Sequence of chain 1.C:
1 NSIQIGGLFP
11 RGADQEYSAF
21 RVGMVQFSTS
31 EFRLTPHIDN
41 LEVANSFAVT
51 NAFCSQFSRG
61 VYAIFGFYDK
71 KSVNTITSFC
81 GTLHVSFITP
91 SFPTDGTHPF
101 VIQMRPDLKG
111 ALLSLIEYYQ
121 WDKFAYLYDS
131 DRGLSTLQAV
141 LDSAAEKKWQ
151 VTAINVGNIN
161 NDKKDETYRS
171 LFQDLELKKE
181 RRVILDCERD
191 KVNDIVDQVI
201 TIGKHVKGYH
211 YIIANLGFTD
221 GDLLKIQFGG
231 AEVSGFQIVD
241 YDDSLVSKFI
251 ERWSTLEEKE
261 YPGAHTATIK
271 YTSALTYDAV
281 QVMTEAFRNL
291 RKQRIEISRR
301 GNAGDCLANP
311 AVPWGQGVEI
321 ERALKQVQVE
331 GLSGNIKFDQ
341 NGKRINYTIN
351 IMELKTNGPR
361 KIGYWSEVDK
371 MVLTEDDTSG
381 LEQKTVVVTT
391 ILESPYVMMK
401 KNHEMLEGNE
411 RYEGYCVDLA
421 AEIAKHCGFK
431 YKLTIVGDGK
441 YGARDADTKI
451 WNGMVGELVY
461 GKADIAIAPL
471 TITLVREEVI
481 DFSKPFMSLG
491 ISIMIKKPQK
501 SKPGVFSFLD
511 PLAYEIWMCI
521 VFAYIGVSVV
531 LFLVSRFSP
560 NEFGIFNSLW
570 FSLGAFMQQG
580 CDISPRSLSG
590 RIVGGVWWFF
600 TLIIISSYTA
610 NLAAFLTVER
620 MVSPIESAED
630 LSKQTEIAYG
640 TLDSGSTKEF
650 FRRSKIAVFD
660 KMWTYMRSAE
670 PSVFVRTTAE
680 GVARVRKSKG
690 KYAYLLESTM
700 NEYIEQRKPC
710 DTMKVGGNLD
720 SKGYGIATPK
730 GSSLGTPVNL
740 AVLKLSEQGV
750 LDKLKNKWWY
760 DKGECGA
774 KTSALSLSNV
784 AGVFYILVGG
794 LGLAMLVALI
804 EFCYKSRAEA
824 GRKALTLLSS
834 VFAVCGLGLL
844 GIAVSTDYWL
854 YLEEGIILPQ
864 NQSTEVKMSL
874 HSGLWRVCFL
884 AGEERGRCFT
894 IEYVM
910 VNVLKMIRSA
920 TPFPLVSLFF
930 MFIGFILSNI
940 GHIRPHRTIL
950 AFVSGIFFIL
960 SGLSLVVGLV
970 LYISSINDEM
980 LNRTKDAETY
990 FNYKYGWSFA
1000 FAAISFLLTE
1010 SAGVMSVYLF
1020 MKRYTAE

Binding-site contacts:
Ligand atom C26 contacts residue LEU959 of chain 1.C at 3.8 Å (hydrophobic).
Ligand atom O1 contacts residue PCW1 of chain 1.Z at 4.3 Å.
Ligand atom C3 contacts residue LEU970 of chain 1.C at 4.1 Å (hydrophobic).
Ligand atom C2 contacts residue PCW1 of chain 1.Z at 4.1 Å.
Ligand atom C15 contacts residue PCW1 of chain 1.JA at 3.8 Å.
Ligand atom C19 contacts residue PCW1 of chain 1.Z at 3.7 Å.
Ligand atom C9 contacts residue PCW1 of chain 1.KA at 4.3 Å.
Ligand atom C27 contacts residue LEU962 of chain 1.C at 3.7 Å (hydrophobic).
Ligand atom C6 contacts residue PCW1 of chain 1.JA at 3.7 Å.
Ligand atom O1 contacts residue PCW1 of chain 1.JA at 3.5 Å.
Ligand atom C7 contacts residue TYR788 of chain 1.D at 4.0 Å (hydrophobic).
Ligand atom C27 contacts residue VAL791 of chain 1.D at 3.8 Å (hydrophobic).
Ligand atom C21 contacts residue VAL966 of chain 1.C at 3.7 Å (hydrophobic).
Ligand atom C22 contacts residue GLY792 of chain 1.D at 4.3 Å.
Ligand atom C21 contacts residue VAL791 of chain 1.D at 3.8 Å (hydrophobic).
Ligand atom C26 contacts residue GLY795 of chain 1.D at 4.0 Å.
Ligand atom C27 contacts residue LEU959 of chain 1.C at 4.5 Å (hydrophobic).
Ligand atom C7 contacts residue PCW1 of chain 1.JA at 3.7 Å.
Ligand atom C4 contacts residue PCW1 of chain 1.JA at 3.8 Å.
Ligand atom C6 contacts residue TYR788 of chain 1.D at 3.8 Å (hydrophobic).
Ligand atom O1 contacts residue LEU970 of chain 1.C at 4.0 Å.
Ligand atom C8 contacts residue PCW1 of chain 1.KA at 4.4 Å.
Ligand atom C14 contacts residue PCW1 of chain 1.JA at 4.4 Å.
Ligand atom C2 contacts residue LEU970 of chain 1.C at 3.7 Å (hydrophobic).
Ligand atom C16 contacts residue TYR788 of chain 1.D at 4.3 Å (hydrophobic).
Ligand atom C8 contacts residue PCW1 of chain 1.JA at 3.8 Å.
Ligand atom C18 contacts residue PCW1 of chain 1.KA at 3.7 Å.
Ligand atom C1 contacts residue LEU970 of chain 1.C at 4.1 Å (hydrophobic).
Ligand atom C20 contacts residue VAL791 of chain 1.D at 4.5 Å (hydrophobic).
Ligand atom C25 contacts residue LEU959 of chain 1.C at 3.8 Å (hydrophobic).
Ligand atom C11 contacts residue PCW1 of chain 1.Z at 4.0 Å.
Ligand atom C16 contacts residue GLY792 of chain 1.D at 3.6 Å.
Ligand atom C12 contacts residue PCW1 of chain 1.Z at 4.2 Å.
Ligand atom C22 contacts residue VAL791 of chain 1.D at 3.7 Å (hydrophobic).
Ligand atom C27 contacts residue SER963 of chain 1.C at 3.4 Å.
Ligand atom C24 contacts residue PCW1 of chain 1.Z at 4.0 Å.
Ligand atom C18 contacts residue PCW1 of chain 1.Z at 4.5 Å.
Ligand atom C25 contacts residue SER963 of chain 1.C at 4.0 Å.
Ligand atom C3 contacts residue TYR788 of chain 1.D at 4.3 Å (hydrophobic).
Ligand atom C5 contacts residue PCW1 of chain 1.JA at 3.9 Å.

Sequence of chain 1.D:
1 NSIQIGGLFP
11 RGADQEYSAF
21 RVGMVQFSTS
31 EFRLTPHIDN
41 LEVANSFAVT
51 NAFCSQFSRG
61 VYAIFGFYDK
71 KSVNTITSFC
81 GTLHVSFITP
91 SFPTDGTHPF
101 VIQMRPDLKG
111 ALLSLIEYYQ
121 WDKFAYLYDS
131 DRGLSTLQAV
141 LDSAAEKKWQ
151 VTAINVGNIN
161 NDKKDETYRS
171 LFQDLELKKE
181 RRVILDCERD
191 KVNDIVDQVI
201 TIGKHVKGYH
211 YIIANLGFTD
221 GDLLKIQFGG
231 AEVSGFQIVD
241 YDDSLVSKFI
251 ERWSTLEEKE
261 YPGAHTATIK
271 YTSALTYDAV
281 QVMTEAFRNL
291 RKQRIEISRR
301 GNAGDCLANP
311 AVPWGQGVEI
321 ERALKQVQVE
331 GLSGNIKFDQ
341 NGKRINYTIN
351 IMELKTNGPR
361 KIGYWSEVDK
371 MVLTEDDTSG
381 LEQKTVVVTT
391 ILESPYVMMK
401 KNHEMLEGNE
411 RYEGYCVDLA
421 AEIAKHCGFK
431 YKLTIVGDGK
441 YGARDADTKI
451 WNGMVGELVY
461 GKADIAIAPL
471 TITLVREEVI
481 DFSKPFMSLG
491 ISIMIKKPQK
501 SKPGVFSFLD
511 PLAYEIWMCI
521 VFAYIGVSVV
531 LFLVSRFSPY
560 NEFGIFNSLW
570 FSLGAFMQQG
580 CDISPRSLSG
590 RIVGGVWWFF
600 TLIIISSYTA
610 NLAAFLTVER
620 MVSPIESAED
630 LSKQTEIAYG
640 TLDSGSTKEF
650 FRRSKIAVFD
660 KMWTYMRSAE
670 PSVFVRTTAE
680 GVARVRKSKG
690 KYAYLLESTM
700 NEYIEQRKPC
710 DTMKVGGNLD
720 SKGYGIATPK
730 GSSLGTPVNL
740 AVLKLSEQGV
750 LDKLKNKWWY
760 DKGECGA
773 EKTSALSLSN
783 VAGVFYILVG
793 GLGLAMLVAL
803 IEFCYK

A protein and the small-molecule ligand that binds it are described below.
Small molecule (SMILES): CC(C)CCC[C@@H](C)[C@H]1CC[C@H]2[C@@H]3CC=C4C[C@@H](O)CC[C@]4(C)[C@H]3CC[C@]12C